Binding-site contacts:
Ligand atom C5 contacts residue ASN154 of chain 6.A at 3.7 Å.
Ligand atom C8 contacts residue ASN154 of chain 6.A at 2.8 Å.
Ligand atom C7 contacts residue ASN154 of chain 6.A at 3.3 Å.
Ligand atom N2 contacts residue ASN154 of chain 6.A at 2.9 Å (h-bond).
Ligand atom C5 contacts residue THR156 of chain 6.A at 4.1 Å.
Ligand atom C2 contacts residue ASN154 of chain 6.A at 2.5 Å.
Ligand atom C2 contacts residue THR156 of chain 6.A at 4.2 Å.
Ligand atom O7 contacts residue ASN154 of chain 6.A at 4.3 Å.
Ligand atom C3 contacts residue THR156 of chain 6.A at 4.5 Å.
Ligand atom O5 contacts residue ASN154 of chain 6.A at 2.3 Å (h-bond).
Ligand atom O5 contacts residue MET151 of chain 6.A at 3.9 Å.
Ligand atom C3 contacts residue ASN154 of chain 6.A at 3.8 Å.
Ligand atom C6 contacts residue MET151 of chain 6.A at 4.0 Å (hydrophobic).
Ligand atom O6 contacts residue MET151 of chain 6.A at 4.0 Å.
Ligand atom N2 contacts residue THR156 of chain 6.A at 4.3 Å.
Ligand atom C4 contacts residue ASN154 of chain 6.A at 4.3 Å.
Ligand atom C1 contacts residue THR156 of chain 6.A at 3.2 Å.
Ligand atom O5 contacts residue THR156 of chain 6.A at 3.9 Å.
Ligand atom C1 contacts residue ASN154 of chain 6.A at 1.4 Å.

The small molecule below binds the protein below.
Small molecule (SMILES): CC(=O)N[C@@H]1[C@@H](O)[C@H](O)[C@@H](CO)O[C@H]1O

Sequence of chain 6.A:
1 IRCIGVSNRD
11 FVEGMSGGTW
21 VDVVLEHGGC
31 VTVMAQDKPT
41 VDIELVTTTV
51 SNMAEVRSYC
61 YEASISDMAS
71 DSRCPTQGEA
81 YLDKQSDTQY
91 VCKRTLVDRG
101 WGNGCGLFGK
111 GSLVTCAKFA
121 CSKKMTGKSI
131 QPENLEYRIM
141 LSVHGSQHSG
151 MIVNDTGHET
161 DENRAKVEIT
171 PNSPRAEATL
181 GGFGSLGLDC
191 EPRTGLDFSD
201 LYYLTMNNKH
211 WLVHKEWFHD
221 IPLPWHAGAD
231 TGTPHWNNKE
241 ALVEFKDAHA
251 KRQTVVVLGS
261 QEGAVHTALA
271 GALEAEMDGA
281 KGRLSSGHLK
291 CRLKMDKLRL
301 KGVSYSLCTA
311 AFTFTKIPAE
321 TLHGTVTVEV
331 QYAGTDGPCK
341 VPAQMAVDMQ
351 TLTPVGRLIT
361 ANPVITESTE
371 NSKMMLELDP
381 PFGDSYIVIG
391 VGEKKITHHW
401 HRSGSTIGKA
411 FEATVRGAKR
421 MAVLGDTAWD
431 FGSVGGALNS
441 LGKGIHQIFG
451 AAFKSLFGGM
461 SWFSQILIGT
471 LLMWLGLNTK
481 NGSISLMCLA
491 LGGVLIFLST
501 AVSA